A small-molecule ligand and the protein it binds are described below.
Small molecule (SMILES): NS(=O)(=O)c1ccc(C(=O)Cn2cnc3ccccc32)cc1

Sequence of chain 1.D:
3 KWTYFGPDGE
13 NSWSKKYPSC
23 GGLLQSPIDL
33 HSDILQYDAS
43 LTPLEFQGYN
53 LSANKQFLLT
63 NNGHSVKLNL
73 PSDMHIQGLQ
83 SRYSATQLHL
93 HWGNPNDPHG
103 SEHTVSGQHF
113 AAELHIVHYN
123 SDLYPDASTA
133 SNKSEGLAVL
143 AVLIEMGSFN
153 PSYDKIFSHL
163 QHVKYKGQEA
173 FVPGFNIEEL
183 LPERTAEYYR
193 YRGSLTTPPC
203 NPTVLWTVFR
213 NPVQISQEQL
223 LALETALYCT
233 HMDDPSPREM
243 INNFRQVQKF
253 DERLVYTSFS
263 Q

Binding-site contacts:
Ligand atom N10 contacts residue THR198 of chain 1.D at 2.9 Å (h-bond).
Ligand atom C22 contacts residue SER133 of chain 1.D at 3.4 Å.
Ligand atom C5 contacts residue THR199 of chain 1.D at 3.2 Å.
Ligand atom N17 contacts residue ALA129 of chain 1.D at 3.6 Å.
Ligand atom C11 contacts residue EDO1 of chain 1.W at 3.4 Å.
Ligand atom C21 contacts residue PRO201 of chain 1.D at 3.9 Å (hydrophobic).
Ligand atom C6 contacts residue THR199 of chain 1.D at 3.0 Å.
Ligand atom C19 contacts residue SER130 of chain 1.D at 3.2 Å.
Ligand atom N10 contacts residue HIS91 of chain 1.D at 3.2 Å (h-bond).
Ligand atom N10 contacts residue HIS117 of chain 1.D at 3.4 Å (h-bond).
Ligand atom N10 contacts residue HIS93 of chain 1.D at 3.2 Å (h-bond).
Ligand atom C19 contacts residue SER133 of chain 1.D at 3.4 Å.
Ligand atom C21 contacts residue SER133 of chain 1.D at 3.5 Å.
Ligand atom S7 contacts residue ZN1 of chain 1.S at 3.0 Å.
Ligand atom C20 contacts residue SER133 of chain 1.D at 3.7 Å.
Ligand atom O8 contacts residue HIS91 of chain 1.D at 3.4 Å.
Ligand atom C5 contacts residue EDO1 of chain 1.V at 3.7 Å.
Ligand atom S7 contacts residue HIS91 of chain 1.D at 3.9 Å.
Ligand atom O8 contacts residue VAL141 of chain 1.D at 3.7 Å.
Ligand atom C13 contacts residue EDO1 of chain 1.W at 3.5 Å.
Ligand atom O8 contacts residue VAL119 of chain 1.D at 3.9 Å.
Ligand atom O9 contacts residue LEU197 of chain 1.D at 3.2 Å.
Ligand atom O9 contacts residue THR198 of chain 1.D at 2.9 Å (h-bond).
Ligand atom C6 contacts residue EDO1 of chain 1.V at 3.7 Å.
Ligand atom C23 contacts residue SER130 of chain 1.D at 3.5 Å.
Ligand atom O8 contacts residue ZN1 of chain 1.S at 3.0 Å.
Ligand atom C18 contacts residue SER133 of chain 1.D at 3.6 Å.
Ligand atom C5 contacts residue LEU197 of chain 1.D at 3.5 Å (hydrophobic).
Ligand atom C16 contacts residue ALA129 of chain 1.D at 3.7 Å (hydrophobic).
Ligand atom O9 contacts residue TRP208 of chain 1.D at 3.3 Å.
Ligand atom C2 contacts residue VAL119 of chain 1.D at 3.5 Å (hydrophobic).
Ligand atom C16 contacts residue SER130 of chain 1.D at 3.6 Å.
Ligand atom O8 contacts residue TRP208 of chain 1.D at 3.8 Å.
Ligand atom O8 contacts residue HIS117 of chain 1.D at 3.3 Å (h-bond).
Ligand atom C4 contacts residue LEU197 of chain 1.D at 3.9 Å (hydrophobic).
Ligand atom C23 contacts residue SER133 of chain 1.D at 3.3 Å.
Ligand atom N17 contacts residue SER130 of chain 1.D at 2.5 Å (h-bond).
Ligand atom N10 contacts residue ZN1 of chain 1.S at 1.9 Å.
Ligand atom N14 contacts residue EDO1 of chain 1.W at 3.8 Å.
Ligand atom O12 contacts residue EDO1 of chain 1.W at 3.3 Å (h-bond).